Binding-site contacts:
Ligand atom N7 contacts residue ILE112 of chain 1.B at 3.1 Å (h-bond).
Ligand atom N4 contacts residue VAL10 of chain 1.B at 3.5 Å.
Ligand atom C12 contacts residue MET25 of chain 1.B at 3.7 Å (hydrophobic).
Ligand atom N6 contacts residue PHE36 of chain 1.B at 3.7 Å.
Ligand atom S20 contacts residue ILE112 of chain 1.B at 3.4 Å (h-bond).
Ligand atom N7 contacts residue PHE36 of chain 1.B at 3.6 Å.
Ligand atom N4 contacts residue PHE36 of chain 1.B at 3.6 Å.
Ligand atom N14 contacts residue ILE9 of chain 1.B at 3.7 Å.
Ligand atom C5 contacts residue ALA11 of chain 1.B at 3.9 Å (hydrophobic).
Ligand atom C25 contacts residue THR58 of chain 1.B at 3.8 Å.
Ligand atom C24 contacts residue SER61 of chain 1.B at 3.8 Å.
Ligand atom N4 contacts residue NDP1 of chain 1.G at 3.6 Å.
Ligand atom C8 contacts residue PHE36 of chain 1.B at 3.9 Å (hydrophobic).
Ligand atom C3 contacts residue ILE9 of chain 1.B at 3.9 Å (hydrophobic).
Ligand atom C25 contacts residue SER61 of chain 1.B at 3.5 Å.
Ligand atom C1 contacts residue GLU32 of chain 1.B at 3.4 Å.
Ligand atom C23 contacts residue NDP1 of chain 1.G at 3.6 Å.
Ligand atom C8 contacts residue GLU32 of chain 1.B at 3.4 Å.
Ligand atom N7 contacts residue TYR118 of chain 1.B at 3.4 Å (h-bond).
Ligand atom N14 contacts residue ALA11 of chain 1.B at 3.7 Å.
Ligand atom N4 contacts residue ILE9 of chain 1.B at 3.5 Å (h-bond).
Ligand atom N7 contacts residue NDP1 of chain 1.G at 3.7 Å.
Ligand atom C5 contacts residue GLU32 of chain 1.B at 3.6 Å.
Ligand atom C26 contacts residue ILE62 of chain 1.B at 3.6 Å (hydrophobic).
Ligand atom N6 contacts residue GLU32 of chain 1.B at 2.6 Å (salt-bridge).
Ligand atom N14 contacts residue THR133 of chain 1.B at 3.7 Å.
Ligand atom S20 contacts residue NDP1 of chain 1.G at 3.8 Å.
Ligand atom C3 contacts residue PHE36 of chain 1.B at 3.4 Å (hydrophobic).
Ligand atom C5 contacts residue PHE36 of chain 1.B at 3.8 Å (hydrophobic).
Ligand atom N7 contacts residue ILE9 of chain 1.B at 3.0 Å (h-bond).
Ligand atom N14 contacts residue GLU32 of chain 1.B at 2.8 Å (salt-bridge).
Ligand atom C24 contacts residue THR58 of chain 1.B at 3.8 Å.
Ligand atom N14 contacts residue VAL10 of chain 1.B at 3.5 Å.
Ligand atom C1 contacts residue PHE36 of chain 1.B at 3.6 Å (hydrophobic).
Ligand atom S20 contacts residue PHE36 of chain 1.B at 3.8 Å.
Ligand atom C3 contacts residue NDP1 of chain 1.G at 3.5 Å.
Ligand atom C2 contacts residue PHE36 of chain 1.B at 3.5 Å (hydrophobic).
Ligand atom C5 contacts residue VAL10 of chain 1.B at 3.9 Å (hydrophobic).
Ligand atom C25 contacts residue ILE62 of chain 1.B at 3.9 Å (hydrophobic).
Ligand atom C9 contacts residue MET25 of chain 1.B at 3.6 Å (hydrophobic).

This small molecule binds to this protein.
Small molecule (SMILES): Nc1nc(N)c2c(Sc3ccccc3)cccc2n1

Sequence of chain 1.B:
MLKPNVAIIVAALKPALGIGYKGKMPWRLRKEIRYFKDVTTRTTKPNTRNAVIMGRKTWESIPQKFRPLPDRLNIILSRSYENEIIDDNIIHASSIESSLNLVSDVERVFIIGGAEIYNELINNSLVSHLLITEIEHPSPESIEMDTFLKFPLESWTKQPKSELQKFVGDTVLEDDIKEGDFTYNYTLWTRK